This protein binds this small molecule.
Small molecule (SMILES): O=C(NCc1c(F)cc(F)cc1F)c1cn2c(c(O)c1=O)C(=O)N1[C@H]3CC[C@H](C3)O[C@@H]1C2

Sequence of chain 1.B:
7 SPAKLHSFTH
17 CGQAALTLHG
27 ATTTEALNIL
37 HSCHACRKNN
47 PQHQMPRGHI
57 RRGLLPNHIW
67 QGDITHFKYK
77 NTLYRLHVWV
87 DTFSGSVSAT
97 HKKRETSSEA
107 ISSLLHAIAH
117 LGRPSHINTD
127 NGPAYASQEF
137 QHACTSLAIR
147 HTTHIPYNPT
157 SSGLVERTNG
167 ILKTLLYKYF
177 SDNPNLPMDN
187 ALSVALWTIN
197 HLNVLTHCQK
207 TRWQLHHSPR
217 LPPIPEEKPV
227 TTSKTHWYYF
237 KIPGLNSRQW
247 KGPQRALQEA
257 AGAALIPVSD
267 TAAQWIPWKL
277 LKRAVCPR

Binding-site contacts:
Ligand atom CAM contacts residue GLY128 of chain 1.B at 3.8 Å.
Ligand atom CAZ contacts residue ASP126 of chain 1.B at 4.1 Å.
Ligand atom OAD contacts residue MG1 of chain 1.N at 2.1 Å.
Ligand atom OAB contacts residue ASP69 of chain 1.B at 3.8 Å.
Ligand atom CAH contacts residue PRO155 of chain 1.B at 4.1 Å (hydrophobic).
Ligand atom CAX contacts residue PRO155 of chain 1.B at 3.8 Å (hydrophobic).
Ligand atom CAM contacts residue ASP126 of chain 1.B at 3.8 Å.
Ligand atom CAW contacts residue MG1 of chain 1.N at 2.6 Å.
Ligand atom CAM contacts residue ASN127 of chain 1.B at 3.2 Å.
Ligand atom FAG contacts residue GLU162 of chain 1.B at 3.2 Å.
Ligand atom CBA contacts residue PRO155 of chain 1.B at 4.0 Å (hydrophobic).
Ligand atom OAB contacts residue MG1 of chain 1.M at 1.7 Å.
Ligand atom CBA contacts residue MG1 of chain 1.N at 2.5 Å.
Ligand atom CBA contacts residue GLU162 of chain 1.B at 3.5 Å.
Ligand atom OAC contacts residue PRO155 of chain 1.B at 3.9 Å.
Ligand atom OAD contacts residue GLU162 of chain 1.B at 2.9 Å (salt-bridge).
Ligand atom CAU contacts residue PRO155 of chain 1.B at 4.0 Å (hydrophobic).
Ligand atom OAA contacts residue PRO155 of chain 1.B at 3.5 Å.
Ligand atom FAE contacts residue THR156 of chain 1.B at 3.5 Å.
Ligand atom CBC contacts residue ASP126 of chain 1.B at 3.9 Å.
Ligand atom CAZ contacts residue MG1 of chain 1.M at 3.3 Å.
Ligand atom CAX contacts residue MG1 of chain 1.N at 3.9 Å.
Ligand atom OAD contacts residue ASP126 of chain 1.B at 3.0 Å (salt-bridge).
Ligand atom OAB contacts residue ASP126 of chain 1.B at 2.7 Å (salt-bridge).
Ligand atom CAS contacts residue ASP126 of chain 1.B at 3.5 Å.
Ligand atom CBC contacts residue GLY128 of chain 1.B at 4.0 Å.
Ligand atom CAW contacts residue GLU162 of chain 1.B at 3.6 Å.
Ligand atom OAD contacts residue ASP69 of chain 1.B at 2.9 Å (salt-bridge).
Ligand atom OAC contacts residue GLU162 of chain 1.B at 2.6 Å (salt-bridge).
Ligand atom OAC contacts residue MG1 of chain 1.N at 1.9 Å.
Ligand atom CAZ contacts residue MG1 of chain 1.N at 3.9 Å.
Ligand atom CAS contacts residue MG1 of chain 1.M at 2.7 Å.
Ligand atom CAW contacts residue ASP126 of chain 1.B at 3.9 Å.
Ligand atom CAW contacts residue MG1 of chain 1.M at 3.0 Å.
Ligand atom OAC contacts residue ASP69 of chain 1.B at 4.1 Å.
Ligand atom CAL contacts residue ASN127 of chain 1.B at 4.0 Å.
Ligand atom CAI contacts residue PRO155 of chain 1.B at 4.1 Å (hydrophobic).
Ligand atom CAR contacts residue PRO155 of chain 1.B at 3.6 Å (hydrophobic).
Ligand atom NBE contacts residue MG1 of chain 1.M at 4.0 Å.
Ligand atom OAD contacts residue MG1 of chain 1.M at 2.0 Å.